Binding-site contacts:
Ligand atom C5 contacts residue ASN524 of chain 1.C at 3.5 Å.
Ligand atom O7 contacts residue ASN524 of chain 1.C at 3.8 Å.
Ligand atom O6 contacts residue SER500 of chain 1.C at 4.1 Å.
Ligand atom O7 contacts residue ALA525 of chain 1.C at 4.0 Å.
Ligand atom O5 contacts residue SER500 of chain 1.C at 3.6 Å.
Ligand atom C2 contacts residue ASN524 of chain 1.C at 2.6 Å.
Ligand atom C5 contacts residue SER500 of chain 1.C at 4.0 Å.
Ligand atom C4 contacts residue ASN524 of chain 1.C at 4.2 Å.
Ligand atom N2 contacts residue SER526 of chain 1.C at 4.1 Å.
Ligand atom C1 contacts residue ASN524 of chain 1.C at 1.4 Å.
Ligand atom C1 contacts residue SER500 of chain 1.C at 4.0 Å.
Ligand atom N2 contacts residue ASN524 of chain 1.C at 2.9 Å (h-bond).
Ligand atom O5 contacts residue ASN524 of chain 1.C at 2.3 Å (h-bond).
Ligand atom C3 contacts residue ASN524 of chain 1.C at 3.8 Å.
Ligand atom C6 contacts residue SER500 of chain 1.C at 4.0 Å.
Ligand atom C7 contacts residue ASN524 of chain 1.C at 3.6 Å.
Ligand atom O7 contacts residue SER526 of chain 1.C at 4.1 Å.

This small molecule binds to this protein.
Small molecule (SMILES): CC(=O)N[C@@H]1[C@@H](O)[C@H](O)[C@@H](CO)O[C@H]1O

Sequence of chain 1.C:
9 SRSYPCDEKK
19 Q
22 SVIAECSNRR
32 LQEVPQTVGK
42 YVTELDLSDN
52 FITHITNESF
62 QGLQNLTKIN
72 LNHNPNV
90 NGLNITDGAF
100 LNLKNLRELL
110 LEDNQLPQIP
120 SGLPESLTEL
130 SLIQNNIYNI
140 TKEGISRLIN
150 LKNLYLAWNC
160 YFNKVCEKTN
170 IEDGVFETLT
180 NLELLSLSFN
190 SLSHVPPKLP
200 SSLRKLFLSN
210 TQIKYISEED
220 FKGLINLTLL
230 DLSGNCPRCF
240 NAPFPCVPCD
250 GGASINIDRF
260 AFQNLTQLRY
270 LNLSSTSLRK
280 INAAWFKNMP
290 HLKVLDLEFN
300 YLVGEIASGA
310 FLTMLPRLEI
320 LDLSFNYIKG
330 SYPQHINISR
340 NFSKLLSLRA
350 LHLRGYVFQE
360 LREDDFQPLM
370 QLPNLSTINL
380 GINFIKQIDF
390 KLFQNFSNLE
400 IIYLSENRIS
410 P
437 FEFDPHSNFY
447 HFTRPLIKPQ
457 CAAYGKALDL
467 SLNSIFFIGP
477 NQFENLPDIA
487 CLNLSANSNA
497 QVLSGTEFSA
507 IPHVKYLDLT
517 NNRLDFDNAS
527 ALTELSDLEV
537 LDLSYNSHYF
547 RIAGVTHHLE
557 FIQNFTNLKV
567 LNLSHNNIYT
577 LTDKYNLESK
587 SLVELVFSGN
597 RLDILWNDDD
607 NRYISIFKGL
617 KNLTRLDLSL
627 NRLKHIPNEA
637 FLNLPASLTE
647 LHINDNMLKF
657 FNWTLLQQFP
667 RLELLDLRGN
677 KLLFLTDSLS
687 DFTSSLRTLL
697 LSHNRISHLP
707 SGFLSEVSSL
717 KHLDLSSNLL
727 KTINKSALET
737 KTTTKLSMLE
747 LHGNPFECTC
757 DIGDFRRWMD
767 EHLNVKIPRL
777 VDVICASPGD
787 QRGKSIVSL